This protein binds this small molecule.
Small molecule (SMILES): O=P(O)(O)OC[C@H]1O[C@](O)(CO)[C@@H](O)[C@@H]1O

Sequence of chain 3.A:
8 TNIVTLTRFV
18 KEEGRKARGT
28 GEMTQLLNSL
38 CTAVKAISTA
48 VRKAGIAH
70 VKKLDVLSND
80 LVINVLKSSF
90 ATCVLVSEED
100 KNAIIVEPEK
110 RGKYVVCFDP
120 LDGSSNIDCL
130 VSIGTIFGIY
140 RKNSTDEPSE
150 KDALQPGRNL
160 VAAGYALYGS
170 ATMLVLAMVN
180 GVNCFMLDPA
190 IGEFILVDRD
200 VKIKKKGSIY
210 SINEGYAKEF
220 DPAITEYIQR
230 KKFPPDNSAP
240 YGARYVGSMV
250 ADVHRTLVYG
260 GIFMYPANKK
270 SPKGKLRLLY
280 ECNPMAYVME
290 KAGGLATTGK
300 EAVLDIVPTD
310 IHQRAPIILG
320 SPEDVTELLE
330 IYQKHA

Sequence of chain 4.A:
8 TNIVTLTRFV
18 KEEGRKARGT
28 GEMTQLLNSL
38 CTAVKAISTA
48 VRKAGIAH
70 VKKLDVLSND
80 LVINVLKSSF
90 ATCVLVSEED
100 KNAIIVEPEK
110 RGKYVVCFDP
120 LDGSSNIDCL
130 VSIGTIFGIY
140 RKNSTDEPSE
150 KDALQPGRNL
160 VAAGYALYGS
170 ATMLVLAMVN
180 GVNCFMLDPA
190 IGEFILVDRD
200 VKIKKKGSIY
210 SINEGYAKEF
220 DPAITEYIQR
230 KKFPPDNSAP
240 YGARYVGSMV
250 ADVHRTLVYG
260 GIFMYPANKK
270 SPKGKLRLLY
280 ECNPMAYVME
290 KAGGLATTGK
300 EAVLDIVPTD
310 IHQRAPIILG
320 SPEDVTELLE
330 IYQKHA

Binding-site contacts:
Ligand atom O2 contacts residue GLY122 of chain 4.A at 3.7 Å.
Ligand atom O6 contacts residue TYR264 of chain 4.A at 3.5 Å.
Ligand atom O2P contacts residue LYS274 of chain 4.A at 3.9 Å.
Ligand atom O1P contacts residue ASN212 of chain 4.A at 3.9 Å.
Ligand atom P contacts residue LYS274 of chain 4.A at 3.7 Å.
Ligand atom O2P contacts residue ASN212 of chain 4.A at 3.9 Å.
Ligand atom O3 contacts residue GLY246 of chain 4.A at 3.4 Å (h-bond).
Ligand atom C1 contacts residue MG1 of chain 4.E at 3.5 Å.
Ligand atom O2 contacts residue PO41 of chain 4.F at 3.7 Å.
Ligand atom P contacts residue ASN212 of chain 4.A at 3.6 Å.
Ligand atom O1P contacts residue TYR215 of chain 4.A at 2.5 Å (h-bond).
Ligand atom C6 contacts residue GLY246 of chain 4.A at 3.7 Å.
Ligand atom C5 contacts residue GLY246 of chain 4.A at 4.0 Å.
Ligand atom O5 contacts residue LYS274 of chain 4.A at 3.5 Å.
Ligand atom C1 contacts residue PO41 of chain 4.F at 3.9 Å.
Ligand atom C4 contacts residue MET248 of chain 4.A at 3.5 Å (hydrophobic).
Ligand atom C1 contacts residue ASP121 of chain 4.A at 2.7 Å.
Ligand atom C6 contacts residue LYS274 of chain 4.A at 3.8 Å.
Ligand atom O2 contacts residue GLY246 of chain 4.A at 3.5 Å (h-bond).
Ligand atom O1P contacts residue LYS274 of chain 4.A at 3.4 Å (salt-bridge).
Ligand atom O2P contacts residue ARG243 of chain 3.A at 2.9 Å (salt-bridge).
Ligand atom O3 contacts residue MET248 of chain 4.A at 2.4 Å (h-bond).
Ligand atom C3 contacts residue ASP121 of chain 4.A at 3.3 Å.
Ligand atom O3 contacts residue ASP121 of chain 4.A at 2.8 Å (salt-bridge).
Ligand atom O2 contacts residue ASP121 of chain 4.A at 3.7 Å.
Ligand atom O1 contacts residue MG1 of chain 4.E at 3.8 Å.
Ligand atom O1P contacts residue TYR264 of chain 4.A at 3.4 Å (h-bond).
Ligand atom O4 contacts residue LEU275 of chain 4.A at 3.8 Å.
Ligand atom O3P contacts residue TYR244 of chain 4.A at 2.8 Å (h-bond).
Ligand atom O3P contacts residue ASN212 of chain 4.A at 2.7 Å (h-bond).
Ligand atom C3 contacts residue GLY246 of chain 4.A at 3.8 Å.
Ligand atom O4 contacts residue MET248 of chain 4.A at 3.4 Å (h-bond).
Ligand atom C2 contacts residue ASP121 of chain 4.A at 3.4 Å.
Ligand atom C4 contacts residue GLY246 of chain 4.A at 3.3 Å.
Ligand atom C3 contacts residue MET248 of chain 4.A at 3.2 Å (hydrophobic).
Ligand atom O3 contacts residue SER247 of chain 4.A at 3.1 Å.
Ligand atom O1 contacts residue LYS274 of chain 4.A at 3.5 Å.
Ligand atom O2 contacts residue SER124 of chain 4.A at 3.9 Å.
Ligand atom P contacts residue TYR215 of chain 4.A at 3.8 Å.
Ligand atom O6 contacts residue LYS274 of chain 4.A at 3.0 Å (salt-bridge).